Sequence of chain 1.B:
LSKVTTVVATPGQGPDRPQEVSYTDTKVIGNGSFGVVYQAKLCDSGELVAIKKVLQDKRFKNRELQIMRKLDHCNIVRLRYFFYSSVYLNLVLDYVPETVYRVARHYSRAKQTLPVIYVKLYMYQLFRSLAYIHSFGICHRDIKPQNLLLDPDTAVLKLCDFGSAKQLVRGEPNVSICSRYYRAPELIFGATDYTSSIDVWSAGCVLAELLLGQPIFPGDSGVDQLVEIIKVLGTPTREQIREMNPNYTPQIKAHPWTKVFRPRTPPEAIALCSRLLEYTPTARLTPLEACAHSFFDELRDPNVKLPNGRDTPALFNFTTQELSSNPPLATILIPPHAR

Binding-site contacts:
Ligand atom C6 contacts residue VAL102 of chain 1.B at 4.0 Å (hydrophobic).
Ligand atom S15 contacts residue ASP167 of chain 1.B at 3.5 Å.
Ligand atom C5 contacts residue ALA50 of chain 1.B at 4.0 Å (hydrophobic).
Ligand atom O7 contacts residue VAL102 of chain 1.B at 2.9 Å (h-bond).
Ligand atom O9 contacts residue ILE29 of chain 1.B at 3.7 Å.
Ligand atom N13 contacts residue LYS52 of chain 1.B at 3.8 Å.
Ligand atom C1 contacts residue LEU155 of chain 1.B at 3.4 Å (hydrophobic).
Ligand atom C6 contacts residue ALA50 of chain 1.B at 3.6 Å (hydrophobic).
Ligand atom O7 contacts residue TYR101 of chain 1.B at 3.6 Å.
Ligand atom C16 contacts residue PHE34 of chain 1.B at 3.9 Å (hydrophobic).
Ligand atom C2 contacts residue LEU155 of chain 1.B at 3.7 Å (hydrophobic).
Ligand atom C8 contacts residue TYR101 of chain 1.B at 3.6 Å (hydrophobic).
Ligand atom C16 contacts residue ASP167 of chain 1.B at 3.9 Å.
Ligand atom O23 contacts residue LEU155 of chain 1.B at 4.0 Å.
Ligand atom C21 contacts residue CYS166 of chain 1.B at 3.8 Å (hydrophobic).
Ligand atom C1 contacts residue ALA50 of chain 1.B at 3.8 Å (hydrophobic).
Ligand atom C12 contacts residue LYS52 of chain 1.B at 3.8 Å.
Ligand atom O7 contacts residue LEU155 of chain 1.B at 3.9 Å.
Ligand atom C18 contacts residue VAL37 of chain 1.B at 3.7 Å (hydrophobic).
Ligand atom N14 contacts residue LEU99 of chain 1.B at 3.3 Å.
Ligand atom C5 contacts residue LEU155 of chain 1.B at 3.9 Å (hydrophobic).
Ligand atom O7 contacts residue ALA50 of chain 1.B at 4.0 Å.
Ligand atom C8 contacts residue VAL102 of chain 1.B at 2.9 Å (hydrophobic).
Ligand atom C1 contacts residue VAL77 of chain 1.B at 3.8 Å (hydrophobic).
Ligand atom C22 contacts residue ASN153 of chain 1.B at 3.7 Å.
Ligand atom N13 contacts residue ASP167 of chain 1.B at 3.4 Å (salt-bridge).
Ligand atom C2 contacts residue LEU99 of chain 1.B at 3.7 Å (hydrophobic).
Ligand atom C21 contacts residue GLN152 of chain 1.B at 3.7 Å.
Ligand atom C10 contacts residue LEU99 of chain 1.B at 3.8 Å (hydrophobic).
Ligand atom C6 contacts residue LEU155 of chain 1.B at 3.4 Å (hydrophobic).
Ligand atom S15 contacts residue LYS52 of chain 1.B at 3.0 Å (salt-bridge).
Ligand atom N14 contacts residue CYS166 of chain 1.B at 3.8 Å.
Ligand atom C24 contacts residue LEU155 of chain 1.B at 3.8 Å (hydrophobic).
Ligand atom C12 contacts residue ASP167 of chain 1.B at 3.8 Å.
Ligand atom C22 contacts residue CYS166 of chain 1.B at 4.0 Å (hydrophobic).
Ligand atom N14 contacts residue ASP167 of chain 1.B at 3.7 Å.
Ligand atom C6 contacts residue ASP100 of chain 1.B at 4.0 Å.
Ligand atom C2 contacts residue VAL77 of chain 1.B at 3.7 Å (hydrophobic).
Ligand atom C1 contacts residue ASP100 of chain 1.B at 3.3 Å.
Ligand atom C3 contacts residue LEU99 of chain 1.B at 4.0 Å (hydrophobic).

A small-molecule ligand and the protein it binds are described below.
Small molecule (SMILES): COc1ccc(CSc2nnc(-c3ccc4c(c3)OCO4)o2)cc1F